This protein binds this small molecule.
Small molecule (SMILES): CC(=O)N[C@@H]1[C@@H](O)[C@H](O)[C@@H](CO)O[C@H]1O

Binding-site contacts:
Ligand atom C7 contacts residue ASN127 of chain 1.F at 3.3 Å.
Ligand atom C7 contacts residue SER126 of chain 1.F at 4.4 Å.
Ligand atom O5 contacts residue ASN127 of chain 1.F at 2.5 Å (h-bond).
Ligand atom C8 contacts residue GLU124 of chain 1.F at 3.1 Å.
Ligand atom C8 contacts residue ILE125 of chain 1.F at 4.3 Å (hydrophobic).
Ligand atom O7 contacts residue GLU124 of chain 1.F at 4.2 Å.
Ligand atom C8 contacts residue ASN127 of chain 1.F at 4.0 Å.
Ligand atom C7 contacts residue GLU124 of chain 1.F at 4.2 Å.
Ligand atom C8 contacts residue SER126 of chain 1.F at 3.5 Å.
Ligand atom C2 contacts residue ASN127 of chain 1.F at 2.5 Å.
Ligand atom C1 contacts residue ASN127 of chain 1.F at 1.5 Å.
Ligand atom C8 contacts residue LYS123 of chain 1.F at 3.2 Å.
Ligand atom N2 contacts residue ASN127 of chain 1.F at 2.9 Å (h-bond).
Ligand atom C4 contacts residue ASN127 of chain 1.F at 4.4 Å.
Ligand atom C5 contacts residue ASN127 of chain 1.F at 3.8 Å.
Ligand atom O7 contacts residue ASN127 of chain 1.F at 3.2 Å (h-bond).
Ligand atom C3 contacts residue ASN127 of chain 1.F at 3.9 Å.

Sequence of chain 1.F:
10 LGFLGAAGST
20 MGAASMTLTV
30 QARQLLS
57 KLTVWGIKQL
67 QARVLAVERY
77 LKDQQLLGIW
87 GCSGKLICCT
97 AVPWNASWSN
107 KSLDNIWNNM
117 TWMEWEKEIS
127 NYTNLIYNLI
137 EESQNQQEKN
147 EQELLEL